Sequence of chain 2.B:
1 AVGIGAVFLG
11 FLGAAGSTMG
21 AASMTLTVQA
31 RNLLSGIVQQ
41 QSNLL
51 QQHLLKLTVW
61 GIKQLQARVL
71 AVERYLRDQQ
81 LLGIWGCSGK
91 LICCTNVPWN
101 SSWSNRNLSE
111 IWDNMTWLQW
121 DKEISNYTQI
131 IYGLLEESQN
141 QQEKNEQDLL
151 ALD

A protein and the small-molecule ligand that binds it are described below.
Small molecule (SMILES): CC(=O)N[C@@H]1[C@@H](O)[C@H](O)[C@@H](CO)O[C@H]1O

Binding-site contacts:
Ligand atom N2 contacts residue ASN100 of chain 2.B at 3.7 Å.
Ligand atom O5 contacts residue ASN100 of chain 2.B at 3.6 Å (h-bond).
Ligand atom O7 contacts residue ASN100 of chain 2.B at 4.3 Å.
Ligand atom C2 contacts residue ASN100 of chain 2.B at 3.8 Å.
Ligand atom O5 contacts residue TRP103 of chain 2.B at 4.4 Å.
Ligand atom C7 contacts residue ASN100 of chain 2.B at 4.0 Å.
Ligand atom C1 contacts residue ASN100 of chain 2.B at 3.0 Å.